Sequence of chain 1.B:
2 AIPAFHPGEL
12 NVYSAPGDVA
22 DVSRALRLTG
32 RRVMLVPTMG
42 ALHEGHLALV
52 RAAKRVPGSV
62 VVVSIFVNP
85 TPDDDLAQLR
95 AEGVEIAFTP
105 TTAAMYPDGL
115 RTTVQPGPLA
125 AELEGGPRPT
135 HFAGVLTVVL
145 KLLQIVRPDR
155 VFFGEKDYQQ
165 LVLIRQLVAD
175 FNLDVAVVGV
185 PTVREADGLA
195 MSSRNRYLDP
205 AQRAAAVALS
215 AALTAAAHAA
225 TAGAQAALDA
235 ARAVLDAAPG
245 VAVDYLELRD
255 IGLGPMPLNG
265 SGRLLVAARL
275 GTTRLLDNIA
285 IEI

A small-molecule ligand and the protein it binds are described below.
Small molecule (SMILES): COc1ccc2c(c1)cc(C(=O)NS(=O)(=O)c1ccc(C(F)(F)F)cc1[N+](=O)[O-])n2CC(=O)O

Binding-site contacts:
Ligand atom OXT contacts residue SER196 of chain 1.B at 3.3 Å.
Ligand atom O contacts residue HIS44 of chain 1.B at 3.0 Å.
Ligand atom CAA contacts residue PRO185 of chain 1.B at 3.2 Å (hydrophobic).
Ligand atom CAX contacts residue GLY46 of chain 1.B at 3.6 Å.
Ligand atom OAH contacts residue MET40 of chain 1.B at 3.4 Å (h-bond).
Ligand atom N contacts residue HIS44 of chain 1.B at 3.9 Å.
Ligand atom OAU contacts residue PRO185 of chain 1.B at 3.8 Å.
Ligand atom CAL contacts residue GLN164 of chain 1.B at 3.8 Å.
Ligand atom CAP contacts residue PRO38 of chain 1.B at 3.3 Å (hydrophobic).
Ligand atom OXT contacts residue SER197 of chain 1.B at 2.8 Å (h-bond).
Ligand atom FAK contacts residue VAL143 of chain 1.B at 3.6 Å.
Ligand atom OAD contacts residue PRO38 of chain 1.B at 2.9 Å (h-bond).
Ligand atom OAH contacts residue THR39 of chain 1.B at 3.3 Å.
Ligand atom CBD contacts residue HIS44 of chain 1.B at 3.7 Å.
Ligand atom OAH contacts residue HIS47 of chain 1.B at 3.0 Å (h-bond).
Ligand atom CAA contacts residue GLY46 of chain 1.B at 3.5 Å.
Ligand atom OAU contacts residue GLY46 of chain 1.B at 3.5 Å.
Ligand atom NBF contacts residue PRO38 of chain 1.B at 3.2 Å (h-bond).
Ligand atom CAW contacts residue HIS47 of chain 1.B at 3.7 Å.
Ligand atom CAA contacts residue VAL187 of chain 1.B at 3.8 Å (hydrophobic).
Ligand atom NBF contacts residue THR39 of chain 1.B at 3.6 Å.
Ligand atom OAE contacts residue MET40 of chain 1.B at 3.7 Å.
Ligand atom FAK contacts residue GLN164 of chain 1.B at 3.5 Å.
Ligand atom OAD contacts residue LEU50 of chain 1.B at 3.7 Å.
Ligand atom FAJ contacts residue PRO38 of chain 1.B at 3.4 Å.
Ligand atom OAU contacts residue THR186 of chain 1.B at 3.7 Å.
Ligand atom CAO contacts residue MET195 of chain 1.B at 3.4 Å (hydrophobic).
Ligand atom FAJ contacts residue PHE157 of chain 1.B at 3.5 Å.
Ligand atom OAC contacts residue HIS47 of chain 1.B at 2.9 Å (h-bond).
Ligand atom FAK contacts residue VAL139 of chain 1.B at 3.7 Å.
Ligand atom CBA contacts residue PRO38 of chain 1.B at 3.6 Å (hydrophobic).
Ligand atom NBF contacts residue HIS47 of chain 1.B at 3.8 Å.
Ligand atom OAU contacts residue VAL187 of chain 1.B at 3.1 Å (h-bond).
Ligand atom FAK contacts residue PHE157 of chain 1.B at 3.5 Å.
Ligand atom OAD contacts residue HIS47 of chain 1.B at 3.8 Å.
Ligand atom FAJ contacts residue VAL143 of chain 1.B at 3.5 Å.
Ligand atom CAQ contacts residue GLY46 of chain 1.B at 3.7 Å.
Ligand atom FAI contacts residue VAL139 of chain 1.B at 3.7 Å.
Ligand atom FAI contacts residue VAL143 of chain 1.B at 3.6 Å.
Ligand atom C contacts residue HIS44 of chain 1.B at 3.5 Å.